This small molecule binds to this protein.
Small molecule (SMILES): OC[C@H]1O[C@@]2(CO[C@]3(CO)O[C@H](CO)[C@@H](O)[C@@H]3O2)[C@@H](O)[C@@H]1O

Sequence of chain 1.B:
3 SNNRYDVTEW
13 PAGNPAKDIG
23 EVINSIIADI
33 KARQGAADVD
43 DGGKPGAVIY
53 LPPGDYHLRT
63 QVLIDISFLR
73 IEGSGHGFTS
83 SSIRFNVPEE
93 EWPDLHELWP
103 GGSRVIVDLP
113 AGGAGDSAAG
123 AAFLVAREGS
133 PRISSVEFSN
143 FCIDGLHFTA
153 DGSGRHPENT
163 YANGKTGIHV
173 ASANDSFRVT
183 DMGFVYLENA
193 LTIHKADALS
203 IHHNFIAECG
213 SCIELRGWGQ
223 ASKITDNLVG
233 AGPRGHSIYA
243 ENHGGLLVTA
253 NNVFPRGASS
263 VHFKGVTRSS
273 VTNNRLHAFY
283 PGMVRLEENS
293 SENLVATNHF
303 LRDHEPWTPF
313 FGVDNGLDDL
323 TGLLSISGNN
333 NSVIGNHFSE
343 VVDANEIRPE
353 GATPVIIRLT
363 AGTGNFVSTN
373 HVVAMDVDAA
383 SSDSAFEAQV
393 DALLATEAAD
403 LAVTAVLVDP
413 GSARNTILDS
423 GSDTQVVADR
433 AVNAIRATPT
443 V

Binding-site contacts:
Ligand atom C1 contacts residue GLU210 of chain 1.B at 3.4 Å.
Ligand atom O7 contacts residue ARG258 of chain 1.B at 2.8 Å (salt-bridge).
Ligand atom O5 contacts residue ASP177 of chain 1.A at 2.7 Å (salt-bridge).
Ligand atom C4 contacts residue GLU210 of chain 1.B at 3.7 Å.
Ligand atom C8 contacts residue PHE256 of chain 1.B at 3.5 Å (hydrophobic).
Ligand atom C11 contacts residue ASP199 of chain 1.A at 3.5 Å.
Ligand atom O6 contacts residue ASP177 of chain 1.A at 2.6 Å (salt-bridge).
Ligand atom O8 contacts residue ARG258 of chain 1.B at 3.8 Å.
Ligand atom C10 contacts residue PRO257 of chain 1.B at 3.8 Å (hydrophobic).
Ligand atom O5 contacts residue SER82 of chain 1.B at 3.3 Å.
Ligand atom O6 contacts residue PHE207 of chain 1.B at 3.4 Å.
Ligand atom C9 contacts residue SER84 of chain 1.B at 3.5 Å.
Ligand atom C6 contacts residue PRO257 of chain 1.B at 3.4 Å (hydrophobic).
Ligand atom C6 contacts residue ARG258 of chain 1.B at 3.7 Å.
Ligand atom O2 contacts residue GLN391 of chain 1.B at 3.6 Å.
Ligand atom C9 contacts residue GLU210 of chain 1.B at 3.7 Å.
Ligand atom O7 contacts residue TRP309 of chain 1.B at 3.6 Å.
Ligand atom O9 contacts residue ASP199 of chain 1.A at 2.8 Å (salt-bridge).
Ligand atom C3 contacts residue PRO257 of chain 1.B at 3.3 Å (hydrophobic).
Ligand atom O1 contacts residue GLN391 of chain 1.B at 3.0 Å (h-bond).
Ligand atom O2 contacts residue ARG258 of chain 1.B at 3.0 Å (salt-bridge).
Ligand atom O8 contacts residue PHE281 of chain 1.B at 3.4 Å.
Ligand atom O8 contacts residue PRO257 of chain 1.B at 3.7 Å.
Ligand atom C7 contacts residue ASP177 of chain 1.A at 3.4 Å.
Ligand atom O7 contacts residue SER84 of chain 1.B at 2.8 Å (h-bond).
Ligand atom O5 contacts residue GLU210 of chain 1.B at 3.7 Å.
Ligand atom C contacts residue GLU210 of chain 1.B at 3.6 Å.
Ligand atom O contacts residue GLU210 of chain 1.B at 2.7 Å (salt-bridge).
Ligand atom O6 contacts residue ALA200 of chain 1.A at 3.4 Å.
Ligand atom C9 contacts residue ARG258 of chain 1.B at 3.9 Å.
Ligand atom O4 contacts residue PHE256 of chain 1.B at 3.9 Å.
Ligand atom C4 contacts residue PHE80 of chain 1.B at 3.9 Å (hydrophobic).
Ligand atom C11 contacts residue PHE256 of chain 1.B at 3.6 Å (hydrophobic).
Ligand atom C10 contacts residue GLN391 of chain 1.B at 3.8 Å.
Ligand atom O5 contacts residue PHE80 of chain 1.B at 3.7 Å.
Ligand atom C9 contacts residue TRP309 of chain 1.B at 3.6 Å (hydrophobic).
Ligand atom C5 contacts residue GLU210 of chain 1.B at 3.9 Å.
Ligand atom O8 contacts residue GLN391 of chain 1.B at 3.6 Å.
Ligand atom C4 contacts residue ASP177 of chain 1.A at 3.6 Å.
Ligand atom O4 contacts residue PRO257 of chain 1.B at 2.6 Å (h-bond).

Sequence of chain 1.A:
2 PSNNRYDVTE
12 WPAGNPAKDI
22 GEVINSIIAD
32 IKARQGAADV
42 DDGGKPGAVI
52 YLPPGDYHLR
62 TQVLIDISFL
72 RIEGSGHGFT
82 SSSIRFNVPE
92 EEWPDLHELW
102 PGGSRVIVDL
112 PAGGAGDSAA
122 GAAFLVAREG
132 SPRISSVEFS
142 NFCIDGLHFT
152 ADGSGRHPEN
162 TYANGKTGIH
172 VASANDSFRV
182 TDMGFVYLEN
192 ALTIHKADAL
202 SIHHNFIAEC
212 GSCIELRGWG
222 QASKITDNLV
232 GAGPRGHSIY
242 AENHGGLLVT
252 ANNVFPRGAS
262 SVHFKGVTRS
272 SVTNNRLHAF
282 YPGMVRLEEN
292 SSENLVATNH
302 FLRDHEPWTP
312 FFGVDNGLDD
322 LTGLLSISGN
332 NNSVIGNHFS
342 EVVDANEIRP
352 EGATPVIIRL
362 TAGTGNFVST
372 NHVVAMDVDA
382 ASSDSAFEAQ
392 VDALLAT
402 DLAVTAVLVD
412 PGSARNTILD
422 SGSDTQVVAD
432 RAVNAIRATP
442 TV